The protein below binds the small molecule below.
Small molecule (SMILES): NCCc1ccc(O)c(O)c1

Binding-site contacts:
Ligand atom O1 contacts residue LYS106 of chain 1.A at 2.9 Å (salt-bridge).
Ligand atom C6 contacts residue PHE142 of chain 1.A at 4.4 Å (hydrophobic).
Ligand atom O2 contacts residue PHE142 of chain 1.A at 4.0 Å.
Ligand atom C1 contacts residue PHE81 of chain 1.A at 3.6 Å (hydrophobic).
Ligand atom C5 contacts residue HIS149 of chain 1.A at 3.5 Å.
Ligand atom C4 contacts residue PHE81 of chain 1.A at 4.3 Å (hydrophobic).
Ligand atom C1 contacts residue GLU146 of chain 1.A at 4.4 Å.
Ligand atom N1 contacts residue GLU146 of chain 1.A at 3.0 Å (salt-bridge).
Ligand atom C3 contacts residue PHE81 of chain 1.A at 3.6 Å (hydrophobic).
Ligand atom O2 contacts residue PRO47 of chain 1.A at 3.5 Å.
Ligand atom C6 contacts residue HIS149 of chain 1.A at 3.7 Å.
Ligand atom C6 contacts residue PHE81 of chain 1.A at 4.3 Å (hydrophobic).
Ligand atom C7 contacts residue GLU146 of chain 1.A at 3.8 Å.
Ligand atom C3 contacts residue HIS108 of chain 1.A at 3.6 Å.
Ligand atom C2 contacts residue LYS106 of chain 1.A at 3.8 Å.
Ligand atom O1 contacts residue PHE81 of chain 1.A at 4.0 Å.
Ligand atom O2 contacts residue HIS108 of chain 1.A at 3.4 Å.
Ligand atom C5 contacts residue PHE24 of chain 1.A at 3.8 Å (hydrophobic).
Ligand atom C2 contacts residue PHE81 of chain 1.A at 3.1 Å (hydrophobic).
Ligand atom C8 contacts residue GLU146 of chain 1.A at 2.4 Å.
Ligand atom C8 contacts residue ASP86 of chain 1.A at 3.3 Å.
Ligand atom N1 contacts residue ASP86 of chain 1.A at 3.3 Å (salt-bridge).
Ligand atom C7 contacts residue PHE81 of chain 1.A at 4.2 Å (hydrophobic).
Ligand atom N1 contacts residue PHE24 of chain 1.A at 4.4 Å.
Ligand atom C7 contacts residue ASP86 of chain 1.A at 3.6 Å.
Ligand atom C1 contacts residue PHE24 of chain 1.A at 4.0 Å (hydrophobic).
Ligand atom C3 contacts residue PHE142 of chain 1.A at 4.2 Å (hydrophobic).
Ligand atom O1 contacts residue HIS108 of chain 1.A at 2.8 Å (h-bond).
Ligand atom C6 contacts residue GLU146 of chain 1.A at 4.5 Å.
Ligand atom C8 contacts residue ALA148 of chain 1.A at 4.3 Å (hydrophobic).
Ligand atom C4 contacts residue PHE142 of chain 1.A at 3.8 Å (hydrophobic).
Ligand atom C6 contacts residue PHE24 of chain 1.A at 3.5 Å (hydrophobic).
Ligand atom C5 contacts residue PHE142 of chain 1.A at 3.9 Å (hydrophobic).
Ligand atom O2 contacts residue TYR169 of chain 1.A at 4.1 Å.
Ligand atom C4 contacts residue HIS108 of chain 1.A at 3.8 Å.
Ligand atom N1 contacts residue ALA148 of chain 1.A at 3.4 Å.
Ligand atom C3 contacts residue LYS106 of chain 1.A at 3.7 Å.
Ligand atom C5 contacts residue TYR169 of chain 1.A at 4.4 Å (hydrophobic).
Ligand atom C7 contacts residue PHE24 of chain 1.A at 4.5 Å (hydrophobic).
Ligand atom C2 contacts residue PHE142 of chain 1.A at 4.4 Å (hydrophobic).

Sequence of chain 1.A:
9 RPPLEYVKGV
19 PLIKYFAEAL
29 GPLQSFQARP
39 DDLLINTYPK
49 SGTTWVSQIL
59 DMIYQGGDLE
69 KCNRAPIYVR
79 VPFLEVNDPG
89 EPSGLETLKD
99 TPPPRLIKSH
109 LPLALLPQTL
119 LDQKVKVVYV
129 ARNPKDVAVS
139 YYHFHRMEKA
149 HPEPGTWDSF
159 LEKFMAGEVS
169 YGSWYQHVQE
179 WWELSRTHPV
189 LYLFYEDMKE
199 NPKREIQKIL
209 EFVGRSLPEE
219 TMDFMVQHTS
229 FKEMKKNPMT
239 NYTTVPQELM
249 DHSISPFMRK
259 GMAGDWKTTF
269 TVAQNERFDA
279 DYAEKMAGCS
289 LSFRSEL